Sequence of chain 2.A:
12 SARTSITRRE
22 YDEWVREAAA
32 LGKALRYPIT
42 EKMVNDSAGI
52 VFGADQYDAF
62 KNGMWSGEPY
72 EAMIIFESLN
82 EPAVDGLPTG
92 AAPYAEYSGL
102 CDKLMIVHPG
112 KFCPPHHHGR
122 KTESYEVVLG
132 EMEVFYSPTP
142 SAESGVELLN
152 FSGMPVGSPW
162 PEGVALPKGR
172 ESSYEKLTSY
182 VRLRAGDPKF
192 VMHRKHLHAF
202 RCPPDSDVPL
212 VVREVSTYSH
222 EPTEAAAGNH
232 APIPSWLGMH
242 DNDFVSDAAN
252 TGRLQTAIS

Binding-site contacts:
Ligand atom C3 contacts residue ASN46 of chain 2.A at 3.9 Å.
Ligand atom C3 contacts residue VAL45 of chain 2.A at 3.3 Å (hydrophobic).
Ligand atom O1 contacts residue ASP47 of chain 2.A at 4.3 Å.
Ligand atom O2 contacts residue ASN46 of chain 2.A at 4.3 Å.
Ligand atom O5 contacts residue VAL45 of chain 2.A at 3.5 Å.
Ligand atom O2 contacts residue ASP47 of chain 2.A at 2.6 Å (salt-bridge).
Ligand atom O2 contacts residue ARG19 of chain 2.A at 3.1 Å (salt-bridge).
Ligand atom O4 contacts residue VAL45 of chain 2.A at 3.9 Å.
Ligand atom C1 contacts residue ASP23 of chain 2.A at 4.1 Å.
Ligand atom O1 contacts residue TYR22 of chain 2.A at 4.2 Å.
Ligand atom C2 contacts residue VAL45 of chain 2.A at 3.8 Å (hydrophobic).
Ligand atom C1 contacts residue VAL45 of chain 2.A at 4.0 Å (hydrophobic).
Ligand atom O2 contacts residue ASP23 of chain 2.A at 4.0 Å.
Ligand atom C5 contacts residue GLU42 of chain 2.A at 3.7 Å.
Ligand atom C2 contacts residue ASP47 of chain 2.A at 3.5 Å.
Ligand atom C5 contacts residue VAL45 of chain 2.A at 3.0 Å (hydrophobic).
Ligand atom C1 contacts residue ASP47 of chain 2.A at 4.5 Å.
Ligand atom C2 contacts residue ARG19 of chain 2.A at 4.3 Å.
Ligand atom C4 contacts residue VAL45 of chain 2.A at 3.6 Å (hydrophobic).
Ligand atom C1 contacts residue ASN46 of chain 2.A at 4.3 Å.
Ligand atom O1 contacts residue ASP23 of chain 2.A at 2.7 Å (salt-bridge).
Ligand atom O4 contacts residue ARG27 of chain 2.A at 4.2 Å.
Ligand atom O1 contacts residue ARG27 of chain 2.A at 4.3 Å.
Ligand atom O5 contacts residue GLU42 of chain 2.A at 3.7 Å.
Ligand atom C2 contacts residue ASN46 of chain 2.A at 3.6 Å.
Ligand atom O1 contacts residue ARG19 of chain 2.A at 3.8 Å.

This protein binds this small molecule.
Small molecule (SMILES): OC[C@@H]1O[C@@H](O)[C@@H](O)[C@H]1O